Binding-site contacts:
Ligand atom C4 contacts residue TRP112 of chain 1.A at 3.3 Å (hydrophobic).
Ligand atom O9 contacts residue TRP112 of chain 1.A at 3.7 Å.
Ligand atom O8 contacts residue THR114 of chain 1.A at 3.5 Å.
Ligand atom C6 contacts residue TRP112 of chain 1.A at 3.4 Å (hydrophobic).
Ligand atom O34 contacts residue NAP1 of chain 1.D at 3.0 Å.
Ligand atom C6 contacts residue CYS304 of chain 1.A at 3.8 Å (hydrophobic).
Ligand atom F27 contacts residue TRP21 of chain 1.A at 3.7 Å.
Ligand atom C12 contacts residue TRP112 of chain 1.A at 3.4 Å (hydrophobic).
Ligand atom C10 contacts residue CYS304 of chain 1.A at 3.7 Å (hydrophobic).
Ligand atom O20 contacts residue PHE123 of chain 1.A at 3.5 Å.
Ligand atom C32 contacts residue TRP21 of chain 1.A at 3.6 Å (hydrophobic).
Ligand atom C28 contacts residue TRP21 of chain 1.A at 3.2 Å (hydrophobic).
Ligand atom O31 contacts residue TRP21 of chain 1.A at 3.5 Å.
Ligand atom C11 contacts residue TRP112 of chain 1.A at 3.5 Å (hydrophobic).
Ligand atom N7 contacts residue TRP112 of chain 1.A at 3.6 Å.
Ligand atom O36 contacts residue HIS111 of chain 1.A at 3.2 Å (h-bond).
Ligand atom C5 contacts residue TRP112 of chain 1.A at 3.4 Å (hydrophobic).
Ligand atom C10 contacts residue TRP112 of chain 1.A at 3.5 Å (hydrophobic).
Ligand atom O9 contacts residue TYR310 of chain 1.A at 3.2 Å.
Ligand atom O8 contacts residue TYR310 of chain 1.A at 3.7 Å.
Ligand atom C5 contacts residue ALA301 of chain 1.A at 3.6 Å (hydrophobic).
Ligand atom C33 contacts residue NAP1 of chain 1.D at 3.5 Å.
Ligand atom O8 contacts residue CYS304 of chain 1.A at 3.3 Å.
Ligand atom O9 contacts residue ALA301 of chain 1.A at 3.5 Å (h-bond).
Ligand atom C12 contacts residue TRP80 of chain 1.A at 3.7 Å (hydrophobic).
Ligand atom O34 contacts residue TYR49 of chain 1.A at 2.7 Å (h-bond).
Ligand atom N7 contacts residue CYS304 of chain 1.A at 3.6 Å.
Ligand atom C33 contacts residue HIS111 of chain 1.A at 3.3 Å.
Ligand atom F27 contacts residue TYR49 of chain 1.A at 3.6 Å.
Ligand atom C22 contacts residue PHE123 of chain 1.A at 3.7 Å (hydrophobic).
Ligand atom C10 contacts residue THR114 of chain 1.A at 3.6 Å.
Ligand atom C26 contacts residue TRP21 of chain 1.A at 3.7 Å (hydrophobic).
Ligand atom O8 contacts residue PRO311 of chain 1.A at 3.8 Å.
Ligand atom O36 contacts residue NAP1 of chain 1.D at 3.5 Å (h-bond).
Ligand atom F27 contacts residue VAL48 of chain 1.A at 3.1 Å.
Ligand atom C3 contacts residue TRP112 of chain 1.A at 3.4 Å (hydrophobic).
Ligand atom O36 contacts residue TRP112 of chain 1.A at 3.0 Å (h-bond).
Ligand atom C11 contacts residue TRP80 of chain 1.A at 3.8 Å (hydrophobic).
Ligand atom C32 contacts residue NAP1 of chain 1.D at 3.7 Å.
Ligand atom O34 contacts residue HIS111 of chain 1.A at 2.7 Å (h-bond).

The small molecule below binds the protein below.
Small molecule (SMILES): O=C(O)COc1cc(F)ccc1C(=O)NCc1cccc([N+](=O)[O-])c1

Sequence of chain 1.A:
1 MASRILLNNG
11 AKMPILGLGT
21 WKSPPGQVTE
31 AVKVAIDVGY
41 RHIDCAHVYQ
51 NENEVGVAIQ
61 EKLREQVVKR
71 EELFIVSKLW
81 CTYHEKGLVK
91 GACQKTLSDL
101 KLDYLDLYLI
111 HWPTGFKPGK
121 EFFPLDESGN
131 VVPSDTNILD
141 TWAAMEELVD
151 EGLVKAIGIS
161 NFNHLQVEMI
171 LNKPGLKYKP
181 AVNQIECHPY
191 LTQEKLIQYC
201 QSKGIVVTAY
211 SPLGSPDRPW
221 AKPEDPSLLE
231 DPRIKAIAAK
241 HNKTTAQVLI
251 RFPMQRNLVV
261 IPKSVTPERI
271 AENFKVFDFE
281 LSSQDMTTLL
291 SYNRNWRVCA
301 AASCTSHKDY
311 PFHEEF